Sequence of chain 1.E:
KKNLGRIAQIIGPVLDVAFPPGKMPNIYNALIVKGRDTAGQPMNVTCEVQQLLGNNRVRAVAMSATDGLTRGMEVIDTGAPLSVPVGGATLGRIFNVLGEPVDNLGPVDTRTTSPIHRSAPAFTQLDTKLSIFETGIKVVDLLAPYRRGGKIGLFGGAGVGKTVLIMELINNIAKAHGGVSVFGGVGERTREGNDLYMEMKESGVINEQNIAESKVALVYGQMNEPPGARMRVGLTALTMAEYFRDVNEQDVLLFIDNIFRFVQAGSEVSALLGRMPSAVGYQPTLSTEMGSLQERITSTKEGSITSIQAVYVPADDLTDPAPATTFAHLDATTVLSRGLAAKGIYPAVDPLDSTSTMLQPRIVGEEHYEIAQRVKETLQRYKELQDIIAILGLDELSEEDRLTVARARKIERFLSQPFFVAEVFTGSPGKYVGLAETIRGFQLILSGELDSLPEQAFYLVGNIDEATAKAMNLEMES

Binding-site contacts:
Ligand atom C1 contacts residue ILE130 of chain 1.C at 4.2 Å (hydrophobic).
Ligand atom C9 contacts residue ARG297 of chain 1.C at 3.9 Å.
Ligand atom C13 contacts residue GLY28 of chain 1.E at 4.3 Å.
Ligand atom C17 contacts residue LEU65 of chain 1.C at 3.9 Å (hydrophobic).
Ligand atom C8 contacts residue GLU131 of chain 1.C at 3.9 Å.
Ligand atom C21 contacts residue LEU278 of chain 1.C at 4.3 Å (hydrophobic).
Ligand atom C9 contacts residue GLU131 of chain 1.C at 4.3 Å.
Ligand atom C10 contacts residue TYR293 of chain 1.C at 4.2 Å (hydrophobic).
Ligand atom C20 contacts residue TYR237 of chain 1.C at 4.0 Å (hydrophobic).
Ligand atom O3 contacts residue THR82 of chain 1.E at 4.0 Å.
Ligand atom C19 contacts residue TYR237 of chain 1.C at 3.3 Å (hydrophobic).
Ligand atom C20 contacts residue TYR271 of chain 1.C at 3.7 Å (hydrophobic).
Ligand atom C11 contacts residue ARG297 of chain 1.C at 4.0 Å.
Ligand atom C7 contacts residue ALA64 of chain 1.C at 4.1 Å (hydrophobic).
Ligand atom C22 contacts residue LEU65 of chain 1.C at 3.8 Å (hydrophobic).
Ligand atom O4 contacts residue LEU65 of chain 1.C at 4.0 Å.
Ligand atom C8 contacts residue ARG297 of chain 1.C at 3.9 Å.
Ligand atom C19 contacts residue TYR271 of chain 1.C at 3.9 Å (hydrophobic).
Ligand atom C7 contacts residue GLY51 of chain 1.C at 4.1 Å.
Ligand atom C6 contacts residue ASP83 of chain 1.E at 4.1 Å.
Ligand atom O1 contacts residue ASP83 of chain 1.E at 3.2 Å (salt-bridge).
Ligand atom C7 contacts residue ILE63 of chain 1.C at 3.8 Å (hydrophobic).
Ligand atom O2 contacts residue GLU131 of chain 1.C at 3.3 Å (salt-bridge).
Ligand atom C20 contacts residue MET274 of chain 1.C at 4.1 Å (hydrophobic).
Ligand atom C21 contacts residue MET274 of chain 1.C at 3.6 Å (hydrophobic).
Ligand atom C14 contacts residue LEU65 of chain 1.C at 4.2 Å (hydrophobic).
Ligand atom C4 contacts residue GLU131 of chain 1.C at 3.9 Å.
Ligand atom C15 contacts residue LEU65 of chain 1.C at 4.1 Å (hydrophobic).
Ligand atom C18 contacts residue TYR237 of chain 1.C at 3.5 Å (hydrophobic).
Ligand atom C9 contacts residue TYR293 of chain 1.C at 4.3 Å (hydrophobic).
Ligand atom C3 contacts residue TYR237 of chain 1.C at 4.3 Å (hydrophobic).
Ligand atom C17 contacts residue TYR237 of chain 1.C at 4.3 Å (hydrophobic).
Ligand atom C21 contacts residue LEU65 of chain 1.C at 3.9 Å (hydrophobic).
Ligand atom O2 contacts residue ARG297 of chain 1.C at 3.0 Å (salt-bridge).
Ligand atom C10 contacts residue GLU131 of chain 1.C at 3.9 Å.
Ligand atom C16 contacts residue LEU65 of chain 1.C at 3.8 Å (hydrophobic).
Ligand atom C11 contacts residue TYR293 of chain 1.C at 4.0 Å (hydrophobic).
Ligand atom N2 contacts residue ASP83 of chain 1.E at 4.2 Å.
Ligand atom C22 contacts residue MET274 of chain 1.C at 4.2 Å (hydrophobic).
Ligand atom C13 contacts residue THR82 of chain 1.E at 3.8 Å.

The small molecule below binds the protein below.
Small molecule (SMILES): CC(C)C[C@@H]1NC(=O)[C@H](C)N(C)C(=O)CNC(=O)/C(=C/c2ccccc2)N(C)C1=O

Sequence of chain 1.C:
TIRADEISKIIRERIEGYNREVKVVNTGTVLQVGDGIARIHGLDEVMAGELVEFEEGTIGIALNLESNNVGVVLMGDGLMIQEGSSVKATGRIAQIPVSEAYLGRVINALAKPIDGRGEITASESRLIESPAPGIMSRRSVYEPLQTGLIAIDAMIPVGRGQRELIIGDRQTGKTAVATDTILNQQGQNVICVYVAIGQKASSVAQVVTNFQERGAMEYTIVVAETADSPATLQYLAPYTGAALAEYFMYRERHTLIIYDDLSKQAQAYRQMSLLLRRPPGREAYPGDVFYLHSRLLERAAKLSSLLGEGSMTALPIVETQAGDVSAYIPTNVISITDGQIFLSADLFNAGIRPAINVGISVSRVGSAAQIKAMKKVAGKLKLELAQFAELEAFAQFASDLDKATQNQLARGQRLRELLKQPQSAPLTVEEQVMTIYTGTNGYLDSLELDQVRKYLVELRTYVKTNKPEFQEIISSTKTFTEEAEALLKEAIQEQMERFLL